Sequence of chain 1.H:
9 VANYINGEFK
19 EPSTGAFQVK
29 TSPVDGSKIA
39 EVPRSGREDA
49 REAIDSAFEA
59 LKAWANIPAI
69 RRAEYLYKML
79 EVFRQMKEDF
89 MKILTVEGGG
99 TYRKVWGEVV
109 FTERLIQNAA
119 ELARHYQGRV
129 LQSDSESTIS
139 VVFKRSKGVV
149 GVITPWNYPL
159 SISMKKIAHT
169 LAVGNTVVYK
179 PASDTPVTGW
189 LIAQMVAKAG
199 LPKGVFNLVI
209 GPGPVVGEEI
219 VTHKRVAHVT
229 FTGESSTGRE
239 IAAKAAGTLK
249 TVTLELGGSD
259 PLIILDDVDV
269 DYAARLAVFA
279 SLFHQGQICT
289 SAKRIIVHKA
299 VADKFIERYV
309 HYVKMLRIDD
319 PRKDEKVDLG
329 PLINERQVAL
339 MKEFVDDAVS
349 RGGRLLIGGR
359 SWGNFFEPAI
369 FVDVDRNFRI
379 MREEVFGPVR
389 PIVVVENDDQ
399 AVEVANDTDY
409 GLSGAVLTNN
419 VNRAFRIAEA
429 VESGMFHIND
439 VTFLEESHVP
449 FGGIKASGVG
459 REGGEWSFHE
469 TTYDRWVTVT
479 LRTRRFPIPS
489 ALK

Binding-site contacts:
Ligand atom C01 contacts residue PHE449 of chain 1.H at 4.2 Å (hydrophobic).
Ligand atom C01 contacts residue LYS163 of chain 1.H at 3.4 Å.
Ligand atom C03 contacts residue PHE449 of chain 1.H at 3.7 Å (hydrophobic).
Ligand atom C contacts residue LYS163 of chain 1.H at 3.2 Å.
Ligand atom C01 contacts residue GLU443 of chain 1.H at 4.2 Å.
Ligand atom C01 contacts residue GLU460 of chain 1.H at 4.1 Å.
Ligand atom C contacts residue GLU460 of chain 1.H at 3.3 Å.
Ligand atom C03 contacts residue ILE160 of chain 1.H at 4.5 Å (hydrophobic).
Ligand atom C02 contacts residue ILE160 of chain 1.H at 3.5 Å (hydrophobic).
Ligand atom C03 contacts residue NAP1 of chain 1.U at 4.0 Å.
Ligand atom C01 contacts residue NAP1 of chain 1.U at 4.0 Å.
Ligand atom O contacts residue PHE449 of chain 1.H at 4.4 Å.
Ligand atom O contacts residue THR230 of chain 1.H at 3.0 Å (h-bond).
Ligand atom C contacts residue GLU253 of chain 1.H at 4.0 Å.
Ligand atom C contacts residue NAP1 of chain 1.U at 4.2 Å.
Ligand atom C02 contacts residue GLU460 of chain 1.H at 4.1 Å.
Ligand atom O contacts residue GLU253 of chain 1.H at 3.3 Å.
Ligand atom C contacts residue PHE449 of chain 1.H at 3.5 Å (hydrophobic).
Ligand atom C02 contacts residue THR230 of chain 1.H at 3.6 Å.
Ligand atom C03 contacts residue GLU443 of chain 1.H at 3.0 Å.
Ligand atom C02 contacts residue NAP1 of chain 1.U at 3.3 Å.
Ligand atom C03 contacts residue LYS163 of chain 1.H at 3.2 Å.
Ligand atom O contacts residue GLU460 of chain 1.H at 3.8 Å.
Ligand atom O contacts residue NAP1 of chain 1.U at 2.4 Å (h-bond).
Ligand atom O contacts residue ILE160 of chain 1.H at 4.5 Å.

A small-molecule ligand and the protein it binds are described below.
Small molecule (SMILES): CC(C)C=O